Sequence of chain 52.A:
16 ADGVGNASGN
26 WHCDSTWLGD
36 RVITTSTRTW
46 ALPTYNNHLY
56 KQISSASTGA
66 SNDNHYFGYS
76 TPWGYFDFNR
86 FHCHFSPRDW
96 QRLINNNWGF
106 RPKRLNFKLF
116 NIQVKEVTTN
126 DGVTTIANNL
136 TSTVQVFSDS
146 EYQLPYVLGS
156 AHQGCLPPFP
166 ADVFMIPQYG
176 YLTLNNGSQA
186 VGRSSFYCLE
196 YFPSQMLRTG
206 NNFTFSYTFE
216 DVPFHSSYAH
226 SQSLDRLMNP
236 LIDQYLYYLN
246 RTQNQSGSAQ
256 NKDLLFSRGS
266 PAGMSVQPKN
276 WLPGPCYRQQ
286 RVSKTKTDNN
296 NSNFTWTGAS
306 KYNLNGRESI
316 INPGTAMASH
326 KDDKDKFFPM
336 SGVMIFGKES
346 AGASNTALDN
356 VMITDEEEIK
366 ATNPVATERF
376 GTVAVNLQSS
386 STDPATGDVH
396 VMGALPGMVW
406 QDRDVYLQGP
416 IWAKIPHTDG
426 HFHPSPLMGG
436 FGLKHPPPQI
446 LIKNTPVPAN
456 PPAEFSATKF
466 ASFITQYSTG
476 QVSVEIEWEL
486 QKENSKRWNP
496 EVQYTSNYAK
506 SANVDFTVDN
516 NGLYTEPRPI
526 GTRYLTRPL

Binding-site contacts:
Ligand atom C8 contacts residue PRO218 of chain 52.A at 4.2 Å (hydrophobic).
Ligand atom C6 contacts residue SER430 of chain 52.A at 4.2 Å.
Ligand atom C4 contacts residue PRO218 of chain 52.A at 4.1 Å (hydrophobic).
Ligand atom N7 contacts residue PRO218 of chain 52.A at 4.0 Å.
Ligand atom O3' contacts residue GLY437 of chain 52.A at 3.9 Å.
Ligand atom O1P contacts residue HIS426 of chain 52.A at 2.7 Å (h-bond).
Ligand atom P contacts residue HIS426 of chain 52.A at 3.9 Å.
Ligand atom N9 contacts residue GLY437 of chain 52.A at 3.3 Å (h-bond).
Ligand atom O3' contacts residue LYS439 of chain 52.A at 3.5 Å.
Ligand atom C3' contacts residue GLU215 of chain 52.A at 3.3 Å.
Ligand atom C2' contacts residue ASP216 of chain 52.A at 4.3 Å.
Ligand atom N6 contacts residue SER430 of chain 52.A at 3.7 Å.
Ligand atom C1' contacts residue GLY437 of chain 52.A at 3.3 Å.
Ligand atom O3' contacts residue ILE420 of chain 52.A at 4.2 Å.
Ligand atom O2P contacts residue HIS426 of chain 52.A at 3.6 Å.
Ligand atom C8 contacts residue GLY437 of chain 52.A at 2.8 Å.
Ligand atom N9 contacts residue PRO218 of chain 52.A at 4.2 Å.
Ligand atom N9 contacts residue PRO429 of chain 52.A at 4.3 Å.
Ligand atom N9 contacts residue VAL217 of chain 52.A at 4.4 Å.
Ligand atom N3 contacts residue PRO429 of chain 52.A at 4.4 Å.
Ligand atom O1P contacts residue LYS439 of chain 52.A at 2.6 Å.
Ligand atom C2' contacts residue GLY437 of chain 52.A at 2.8 Å.
Ligand atom C6 contacts residue PRO218 of chain 52.A at 4.2 Å (hydrophobic).
Ligand atom C6 contacts residue HIS428 of chain 52.A at 4.2 Å.
Ligand atom C2 contacts residue HIS428 of chain 52.A at 3.8 Å.
Ligand atom C5 contacts residue PRO218 of chain 52.A at 4.0 Å (hydrophobic).
Ligand atom C8 contacts residue PRO429 of chain 52.A at 4.3 Å (hydrophobic).
Ligand atom N7 contacts residue VAL217 of chain 52.A at 3.7 Å.
Ligand atom N1 contacts residue HIS428 of chain 52.A at 3.3 Å.
Ligand atom O5' contacts residue LYS439 of chain 52.A at 3.8 Å.
Ligand atom C3' contacts residue GLY437 of chain 52.A at 3.9 Å.
Ligand atom N7 contacts residue PRO429 of chain 52.A at 4.3 Å.
Ligand atom N6 contacts residue ASP407 of chain 52.A at 3.6 Å (salt-bridge).
Ligand atom C2' contacts residue GLU215 of chain 52.A at 3.6 Å.
Ligand atom C8 contacts residue VAL217 of chain 52.A at 3.5 Å (hydrophobic).
Ligand atom O3P contacts residue LYS439 of chain 52.A at 2.9 Å.
Ligand atom O3' contacts residue GLU215 of chain 52.A at 3.5 Å (salt-bridge).
Ligand atom N6 contacts residue HIS428 of chain 52.A at 4.0 Å.
Ligand atom P contacts residue LYS439 of chain 52.A at 3.3 Å.
Ligand atom N7 contacts residue GLY437 of chain 52.A at 3.5 Å (h-bond).

A protein and the small-molecule ligand that binds it are described below.
Small molecule (SMILES): Nc1ncnc2c1ncn2[C@@H]1C[C@@H](O)[C@@H](COP(=O)(O)O)O1